Binding-site contacts:
Ligand atom C1 contacts residue ASN316 of chain 1.B at 4.4 Å.
Ligand atom O7 contacts residue MET272 of chain 1.A at 4.2 Å.
Ligand atom C5 contacts residue ASN320 of chain 1.B at 3.7 Å.
Ligand atom C8 contacts residue ASN316 of chain 1.B at 3.6 Å.
Ligand atom C7 contacts residue ASN316 of chain 1.B at 3.9 Å.
Ligand atom O3 contacts residue ARG248 of chain 1.A at 4.2 Å.
Ligand atom C1 contacts residue ASN320 of chain 1.B at 1.4 Å.
Ligand atom O7 contacts residue ARG248 of chain 1.A at 3.5 Å.
Ligand atom N2 contacts residue ASN320 of chain 1.B at 3.0 Å (h-bond).
Ligand atom O6 contacts residue ASN320 of chain 1.B at 4.4 Å.
Ligand atom C2 contacts residue ARG248 of chain 1.A at 4.5 Å.
Ligand atom C7 contacts residue ASN320 of chain 1.B at 3.0 Å.
Ligand atom O7 contacts residue ASN320 of chain 1.B at 2.7 Å (h-bond).
Ligand atom N2 contacts residue ARG248 of chain 1.A at 3.9 Å.
Ligand atom N2 contacts residue ASN316 of chain 1.B at 4.3 Å.
Ligand atom C4 contacts residue ASN320 of chain 1.B at 4.2 Å.
Ligand atom O5 contacts residue ASN320 of chain 1.B at 2.3 Å (h-bond).
Ligand atom C3 contacts residue ASN320 of chain 1.B at 3.8 Å.
Ligand atom C7 contacts residue LEU317 of chain 1.B at 4.2 Å (hydrophobic).
Ligand atom C8 contacts residue ARG248 of chain 1.A at 3.6 Å.
Ligand atom C8 contacts residue LEU317 of chain 1.B at 3.5 Å (hydrophobic).
Ligand atom C8 contacts residue ASN320 of chain 1.B at 4.3 Å.
Ligand atom O7 contacts residue LEU317 of chain 1.B at 4.2 Å.
Ligand atom O7 contacts residue ASN316 of chain 1.B at 4.2 Å.
Ligand atom C2 contacts residue ASN320 of chain 1.B at 2.5 Å.
Ligand atom C7 contacts residue ARG248 of chain 1.A at 3.4 Å.

Sequence of chain 1.A:
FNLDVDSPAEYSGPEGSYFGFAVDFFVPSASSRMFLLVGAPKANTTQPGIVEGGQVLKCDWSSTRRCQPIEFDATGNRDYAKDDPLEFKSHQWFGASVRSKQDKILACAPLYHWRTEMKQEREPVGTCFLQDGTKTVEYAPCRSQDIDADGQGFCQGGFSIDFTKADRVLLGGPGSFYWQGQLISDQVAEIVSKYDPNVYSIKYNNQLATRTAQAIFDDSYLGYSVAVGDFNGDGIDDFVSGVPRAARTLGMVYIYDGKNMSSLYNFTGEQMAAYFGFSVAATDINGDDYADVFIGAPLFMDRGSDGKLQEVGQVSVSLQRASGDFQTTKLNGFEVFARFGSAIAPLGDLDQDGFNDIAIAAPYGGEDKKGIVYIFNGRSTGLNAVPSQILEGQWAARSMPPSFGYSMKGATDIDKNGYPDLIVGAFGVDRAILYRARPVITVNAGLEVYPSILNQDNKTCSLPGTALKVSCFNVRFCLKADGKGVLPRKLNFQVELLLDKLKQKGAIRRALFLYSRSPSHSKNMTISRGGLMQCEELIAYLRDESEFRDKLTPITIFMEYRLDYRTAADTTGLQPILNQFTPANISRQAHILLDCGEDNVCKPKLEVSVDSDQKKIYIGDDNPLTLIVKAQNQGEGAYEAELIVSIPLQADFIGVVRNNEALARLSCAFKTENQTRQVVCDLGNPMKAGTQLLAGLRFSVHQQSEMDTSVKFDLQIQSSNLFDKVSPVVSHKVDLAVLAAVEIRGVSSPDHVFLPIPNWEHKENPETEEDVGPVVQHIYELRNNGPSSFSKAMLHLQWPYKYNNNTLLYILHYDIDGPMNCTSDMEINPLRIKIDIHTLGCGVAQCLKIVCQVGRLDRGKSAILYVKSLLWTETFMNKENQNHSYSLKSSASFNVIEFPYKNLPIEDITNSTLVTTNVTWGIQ

The protein below binds the small molecule below.
Small molecule (SMILES): CC(=O)N[C@@H]1[C@@H](O)[C@H](O)[C@@H](CO)O[C@H]1O

Sequence of chain 1.B:
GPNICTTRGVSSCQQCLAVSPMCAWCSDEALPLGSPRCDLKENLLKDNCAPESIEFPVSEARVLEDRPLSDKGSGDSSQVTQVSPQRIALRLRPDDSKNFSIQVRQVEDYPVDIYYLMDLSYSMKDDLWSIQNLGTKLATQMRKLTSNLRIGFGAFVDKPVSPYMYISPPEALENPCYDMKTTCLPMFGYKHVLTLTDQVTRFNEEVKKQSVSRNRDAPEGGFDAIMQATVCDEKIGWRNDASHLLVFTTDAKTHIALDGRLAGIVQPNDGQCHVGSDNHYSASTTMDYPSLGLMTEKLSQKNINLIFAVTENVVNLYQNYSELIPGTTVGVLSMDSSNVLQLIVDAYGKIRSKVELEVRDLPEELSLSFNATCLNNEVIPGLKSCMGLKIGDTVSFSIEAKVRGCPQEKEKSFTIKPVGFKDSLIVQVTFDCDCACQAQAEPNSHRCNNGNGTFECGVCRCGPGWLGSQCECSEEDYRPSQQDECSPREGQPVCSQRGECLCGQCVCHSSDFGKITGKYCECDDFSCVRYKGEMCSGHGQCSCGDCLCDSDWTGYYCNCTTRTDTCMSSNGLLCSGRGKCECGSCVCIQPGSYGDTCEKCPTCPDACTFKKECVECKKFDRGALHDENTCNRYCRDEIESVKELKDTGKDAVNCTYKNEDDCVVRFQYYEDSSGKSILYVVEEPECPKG